Sequence of chain 50.B:
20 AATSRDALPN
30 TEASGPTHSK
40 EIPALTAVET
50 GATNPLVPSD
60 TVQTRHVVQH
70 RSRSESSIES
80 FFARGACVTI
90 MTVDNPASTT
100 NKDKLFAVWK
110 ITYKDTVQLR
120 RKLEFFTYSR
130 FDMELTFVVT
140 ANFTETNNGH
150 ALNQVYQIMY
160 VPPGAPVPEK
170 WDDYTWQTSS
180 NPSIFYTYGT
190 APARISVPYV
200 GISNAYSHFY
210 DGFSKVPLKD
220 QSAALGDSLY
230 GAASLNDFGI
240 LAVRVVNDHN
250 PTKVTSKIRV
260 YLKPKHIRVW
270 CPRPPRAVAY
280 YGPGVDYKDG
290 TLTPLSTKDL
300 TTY

Sequence of chain 50.D:
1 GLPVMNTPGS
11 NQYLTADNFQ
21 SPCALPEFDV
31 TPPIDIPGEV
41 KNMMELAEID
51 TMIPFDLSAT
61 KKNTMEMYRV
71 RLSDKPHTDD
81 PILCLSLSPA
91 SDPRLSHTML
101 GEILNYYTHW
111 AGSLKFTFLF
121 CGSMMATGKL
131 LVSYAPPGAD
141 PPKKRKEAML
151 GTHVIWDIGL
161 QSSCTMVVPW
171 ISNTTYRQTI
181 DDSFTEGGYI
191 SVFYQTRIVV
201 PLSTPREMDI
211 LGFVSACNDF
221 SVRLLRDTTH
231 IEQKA

Binding-site contacts:
Ligand atom C23 contacts residue TYR112 of chain 50.B at 3.3 Å (hydrophobic).
Ligand atom C13 contacts residue PHE237 of chain 50.B at 3.7 Å (hydrophobic).
Ligand atom C5 contacts residue TYR159 of chain 50.B at 3.7 Å (hydrophobic).
Ligand atom C15 contacts residue MET132 of chain 50.B at 3.6 Å (hydrophobic).
Ligand atom C12 contacts residue VAL199 of chain 50.B at 3.7 Å (hydrophobic).
Ligand atom O16 contacts residue MET132 of chain 50.B at 3.6 Å.
Ligand atom N6 contacts residue VAL196 of chain 50.B at 3.8 Å.
Ligand atom C26 contacts residue LYS113 of chain 50.B at 3.7 Å.
Ligand atom O24 contacts residue TYR112 of chain 50.B at 3.8 Å.
Ligand atom O25 contacts residue THR111 of chain 50.B at 3.4 Å (h-bond).
Ligand atom C14 contacts residue MET132 of chain 50.B at 3.5 Å (hydrophobic).
Ligand atom C20 contacts residue TYR112 of chain 50.B at 3.4 Å (hydrophobic).
Ligand atom C3 contacts residue PRO181 of chain 50.B at 3.7 Å (hydrophobic).
Ligand atom N3 contacts residue LEU240 of chain 50.B at 3.4 Å.
Ligand atom C11 contacts residue LEU134 of chain 50.B at 3.8 Å (hydrophobic).
Ligand atom C21 contacts residue TYR112 of chain 50.B at 3.4 Å (hydrophobic).
Ligand atom C7 contacts residue VAL196 of chain 50.B at 3.5 Å (hydrophobic).
Ligand atom C10 contacts residue MET132 of chain 50.B at 3.7 Å (hydrophobic).
Ligand atom C20 contacts residue PHE237 of chain 50.B at 3.4 Å (hydrophobic).
Ligand atom C21 contacts residue PHE237 of chain 50.B at 3.7 Å (hydrophobic).
Ligand atom C7 contacts residue TYR159 of chain 50.B at 3.7 Å (hydrophobic).
Ligand atom C4 contacts residue TYR159 of chain 50.B at 3.7 Å (hydrophobic).
Ligand atom C5 contacts residue ILE194 of chain 50.B at 3.8 Å (hydrophobic).
Ligand atom C13 contacts residue MET132 of chain 50.B at 3.8 Å (hydrophobic).
Ligand atom C3 contacts residue TYR159 of chain 50.B at 3.7 Å (hydrophobic).
Ligand atom C3 contacts residue ALA24 of chain 50.D at 3.5 Å (hydrophobic).
Ligand atom C27 contacts residue ASP236 of chain 50.B at 3.6 Å.
Ligand atom C1 contacts residue ILE157 of chain 50.B at 3.4 Å (hydrophobic).
Ligand atom O25 contacts residue TYR112 of chain 50.B at 3.4 Å.
Ligand atom C4 contacts residue ILE194 of chain 50.B at 3.8 Å (hydrophobic).
Ligand atom N4 contacts residue LEU240 of chain 50.B at 3.3 Å.
Ligand atom C8 contacts residue TYR159 of chain 50.B at 3.5 Å (hydrophobic).
Ligand atom C23 contacts residue PHE237 of chain 50.B at 3.8 Å (hydrophobic).
Ligand atom C1 contacts residue ILE183 of chain 50.B at 3.5 Å (hydrophobic).
Ligand atom C8 contacts residue VAL196 of chain 50.B at 3.7 Å (hydrophobic).
Ligand atom C19 contacts residue PHE237 of chain 50.B at 3.5 Å (hydrophobic).
Ligand atom C26 contacts residue THR111 of chain 50.B at 3.6 Å.
Ligand atom C18 contacts residue PHE237 of chain 50.B at 3.8 Å (hydrophobic).
Ligand atom C14 contacts residue VAL199 of chain 50.B at 3.8 Å (hydrophobic).
Ligand atom C4 contacts residue ALA24 of chain 50.D at 3.5 Å (hydrophobic).

The small molecule below binds the protein below.
Small molecule (SMILES): CCOC(=O)c1ccc(OCCCCC2CCN(c3ccc(C)nn3)CC2)cc1